Binding-site contacts:
Ligand atom O1B contacts residue THR249 of chain 1.G at 2.9 Å (h-bond).
Ligand atom O2A contacts residue LYS251 of chain 1.G at 3.9 Å.
Ligand atom O2B contacts residue THR252 of chain 1.G at 3.4 Å (h-bond).
Ligand atom O3A contacts residue GLY250 of chain 1.G at 3.1 Å (h-bond).
Ligand atom O2B contacts residue LYS251 of chain 1.G at 3.7 Å.
Ligand atom N7 contacts residue THR249 of chain 1.G at 3.5 Å (h-bond).
Ligand atom C5' contacts residue GLY248 of chain 1.G at 3.8 Å.
Ligand atom PB contacts residue THR249 of chain 1.G at 3.9 Å.
Ligand atom PB contacts residue GLY248 of chain 1.G at 3.7 Å.
Ligand atom N6 contacts residue ILE380 of chain 1.G at 3.4 Å.
Ligand atom O1B contacts residue LYS251 of chain 1.G at 3.2 Å (salt-bridge).
Ligand atom C8 contacts residue ALA409 of chain 1.G at 3.5 Å (hydrophobic).
Ligand atom O4' contacts residue ALA409 of chain 1.G at 3.5 Å.
Ligand atom PB contacts residue GLY250 of chain 1.G at 3.5 Å.
Ligand atom N7 contacts residue GLY248 of chain 1.G at 3.5 Å (h-bond).
Ligand atom C2 contacts residue LEU253 of chain 1.G at 3.6 Å (hydrophobic).
Ligand atom O2A contacts residue LEU253 of chain 1.G at 3.7 Å.
Ligand atom O2' contacts residue LEU253 of chain 1.G at 3.9 Å.
Ligand atom O1B contacts residue GLY250 of chain 1.G at 2.8 Å (h-bond).
Ligand atom N1 contacts residue GLY207 of chain 1.G at 3.6 Å.
Ligand atom O2A contacts residue THR252 of chain 1.G at 3.6 Å.
Ligand atom O3G contacts residue ASN348 of chain 1.G at 3.4 Å (h-bond).
Ligand atom C8 contacts residue GLY248 of chain 1.G at 3.2 Å.
Ligand atom N7 contacts residue GLY408 of chain 1.G at 3.5 Å.
Ligand atom O3B contacts residue GLY248 of chain 1.G at 3.1 Å (h-bond).
Ligand atom C6 contacts residue ILE380 of chain 1.G at 3.5 Å (hydrophobic).
Ligand atom N3 contacts residue LEU253 of chain 1.G at 3.5 Å.
Ligand atom C8 contacts residue GLY408 of chain 1.G at 3.5 Å.
Ligand atom O2B contacts residue MG1 of chain 1.FA at 3.9 Å.
Ligand atom O2G contacts residue MG1 of chain 1.FA at 2.3 Å.
Ligand atom O1B contacts residue GLY248 of chain 1.G at 3.2 Å (h-bond).
Ligand atom N1 contacts residue ILE206 of chain 1.G at 3.9 Å.
Ligand atom O2A contacts residue GLY250 of chain 1.G at 3.3 Å.
Ligand atom O3G contacts residue LYS251 of chain 1.G at 3.6 Å (salt-bridge).
Ligand atom PG contacts residue MG1 of chain 1.FA at 3.7 Å.
Ligand atom N6 contacts residue GLY207 of chain 1.G at 3.2 Å (h-bond).
Ligand atom N6 contacts residue THR249 of chain 1.G at 3.9 Å.
Ligand atom O3A contacts residue GLY248 of chain 1.G at 3.6 Å.
Ligand atom C2 contacts residue ASP205 of chain 1.G at 3.3 Å.
Ligand atom N1 contacts residue ILE380 of chain 1.G at 3.3 Å.

Sequence of chain 1.G:
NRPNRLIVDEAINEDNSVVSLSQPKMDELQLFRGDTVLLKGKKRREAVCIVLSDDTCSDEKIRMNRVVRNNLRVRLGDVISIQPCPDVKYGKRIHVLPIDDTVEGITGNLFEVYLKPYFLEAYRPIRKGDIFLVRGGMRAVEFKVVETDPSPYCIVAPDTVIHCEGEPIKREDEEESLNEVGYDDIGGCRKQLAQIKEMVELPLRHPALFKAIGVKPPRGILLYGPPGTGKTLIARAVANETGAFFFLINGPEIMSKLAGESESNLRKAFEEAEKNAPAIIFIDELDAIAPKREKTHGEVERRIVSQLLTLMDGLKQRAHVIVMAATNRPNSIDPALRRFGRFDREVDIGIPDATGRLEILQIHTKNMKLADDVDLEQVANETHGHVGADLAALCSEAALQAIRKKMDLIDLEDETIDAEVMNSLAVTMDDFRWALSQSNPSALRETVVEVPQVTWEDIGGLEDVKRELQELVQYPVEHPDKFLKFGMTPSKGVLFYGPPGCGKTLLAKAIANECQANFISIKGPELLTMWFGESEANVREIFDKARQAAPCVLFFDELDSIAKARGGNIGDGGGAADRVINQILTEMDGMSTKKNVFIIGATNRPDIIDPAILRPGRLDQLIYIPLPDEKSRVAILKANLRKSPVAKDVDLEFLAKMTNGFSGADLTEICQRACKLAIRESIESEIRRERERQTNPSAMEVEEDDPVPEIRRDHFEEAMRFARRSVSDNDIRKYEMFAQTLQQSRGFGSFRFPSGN

A small-molecule ligand and the protein it binds are described below.
Small molecule (SMILES): Nc1ncnc2c1ncn2[C@@H]1O[C@H](COP(=O)(O)OP(=O)(O)OP(O)(O)=S)[C@@H](O)[C@H]1O

Sequence of chain 1.F:
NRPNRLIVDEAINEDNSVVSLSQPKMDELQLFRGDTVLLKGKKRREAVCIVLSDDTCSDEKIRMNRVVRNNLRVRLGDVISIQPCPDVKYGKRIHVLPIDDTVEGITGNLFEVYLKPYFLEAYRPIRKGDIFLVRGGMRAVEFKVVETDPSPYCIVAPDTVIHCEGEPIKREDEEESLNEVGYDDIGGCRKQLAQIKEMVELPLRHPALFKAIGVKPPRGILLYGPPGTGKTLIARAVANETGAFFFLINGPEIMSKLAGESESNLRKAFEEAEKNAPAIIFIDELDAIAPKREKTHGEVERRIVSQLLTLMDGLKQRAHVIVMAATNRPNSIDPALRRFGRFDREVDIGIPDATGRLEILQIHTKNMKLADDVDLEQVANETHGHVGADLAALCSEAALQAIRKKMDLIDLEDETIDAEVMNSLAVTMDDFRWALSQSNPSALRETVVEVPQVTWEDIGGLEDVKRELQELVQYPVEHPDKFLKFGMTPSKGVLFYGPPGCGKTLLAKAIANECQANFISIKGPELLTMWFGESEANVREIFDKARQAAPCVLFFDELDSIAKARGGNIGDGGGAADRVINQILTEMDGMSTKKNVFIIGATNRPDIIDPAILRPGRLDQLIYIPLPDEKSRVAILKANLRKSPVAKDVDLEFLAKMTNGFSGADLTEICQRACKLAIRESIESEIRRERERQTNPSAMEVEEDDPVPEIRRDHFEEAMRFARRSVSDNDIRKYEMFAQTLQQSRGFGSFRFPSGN